This protein binds this small molecule.
Small molecule (SMILES): O[C@@H]1[C@@H](O)[C@H](O[C@@H]2CO[C@@H](O[C@@H]3CO[C@@H](O)[C@H](O)[C@H]3O)[C@H](O)[C@H]2O)OC[C@H]1O

Binding-site contacts:
Ligand atom O3 contacts residue ASN103 of chain 1.A at 2.7 Å (h-bond).
Ligand atom O1 contacts residue ASP179 of chain 1.A at 2.6 Å (salt-bridge).
Ligand atom C3 contacts residue TRP40 of chain 1.A at 4.1 Å (hydrophobic).
Ligand atom C1 contacts residue ASP179 of chain 1.A at 3.5 Å.
Ligand atom C3 contacts residue TRP38 of chain 1.A at 3.8 Å (hydrophobic).
Ligand atom O2 contacts residue VAL104 of chain 1.A at 3.0 Å (h-bond).
Ligand atom O3 contacts residue ASN49 of chain 1.A at 3.9 Å.
Ligand atom O4 contacts residue TRP40 of chain 1.A at 3.3 Å.
Ligand atom C3 contacts residue ARG39 of chain 1.A at 3.7 Å.
Ligand atom C2 contacts residue ASP179 of chain 1.A at 3.3 Å.
Ligand atom O2 contacts residue TYR51 of chain 1.A at 4.2 Å.
Ligand atom C4 contacts residue TRP38 of chain 1.A at 3.9 Å (hydrophobic).
Ligand atom O5 contacts residue TRP38 of chain 1.A at 3.5 Å (h-bond).
Ligand atom C5 contacts residue TRP38 of chain 1.A at 3.6 Å (hydrophobic).
Ligand atom C3 contacts residue ASN103 of chain 1.A at 3.6 Å.
Ligand atom C5 contacts residue TYR82 of chain 1.A at 3.8 Å (hydrophobic).
Ligand atom O2 contacts residue ASN37 of chain 1.A at 3.1 Å (h-bond).
Ligand atom O3 contacts residue TYR51 of chain 1.A at 4.1 Å.
Ligand atom C2 contacts residue ASN37 of chain 1.A at 3.9 Å.
Ligand atom O2 contacts residue ARG39 of chain 1.A at 4.2 Å.
Ligand atom C2 contacts residue ASN103 of chain 1.A at 3.5 Å.
Ligand atom O2 contacts residue LYS181 of chain 1.A at 3.7 Å.
Ligand atom O2 contacts residue TRP38 of chain 1.A at 3.8 Å.
Ligand atom C5 contacts residue ASN37 of chain 1.A at 3.4 Å.
Ligand atom O3 contacts residue VAL104 of chain 1.A at 3.9 Å.
Ligand atom O3 contacts residue ASN37 of chain 1.A at 3.3 Å (h-bond).
Ligand atom C2 contacts residue TRP38 of chain 1.A at 3.5 Å (hydrophobic).
Ligand atom O2 contacts residue ASP179 of chain 1.A at 3.1 Å (salt-bridge).
Ligand atom C1 contacts residue TRP38 of chain 1.A at 3.4 Å (hydrophobic).
Ligand atom C2 contacts residue VAL104 of chain 1.A at 3.8 Å (hydrophobic).
Ligand atom O3 contacts residue LYS102 of chain 1.A at 3.8 Å.
Ligand atom O2 contacts residue ASN103 of chain 1.A at 3.8 Å.
Ligand atom O2 contacts residue ARG107 of chain 1.A at 4.0 Å.
Ligand atom O5 contacts residue ASN37 of chain 1.A at 3.4 Å (h-bond).
Ligand atom O3 contacts residue THR201 of chain 1.A at 4.2 Å.
Ligand atom C3 contacts residue ASN37 of chain 1.A at 4.1 Å.
Ligand atom O1 contacts residue TYR247 of chain 1.A at 3.9 Å.
Ligand atom O4 contacts residue TRP38 of chain 1.A at 3.4 Å.
Ligand atom C4 contacts residue THR201 of chain 1.A at 4.0 Å.
Ligand atom O4 contacts residue VAL104 of chain 1.A at 4.2 Å.

Sequence of chain 1.A:
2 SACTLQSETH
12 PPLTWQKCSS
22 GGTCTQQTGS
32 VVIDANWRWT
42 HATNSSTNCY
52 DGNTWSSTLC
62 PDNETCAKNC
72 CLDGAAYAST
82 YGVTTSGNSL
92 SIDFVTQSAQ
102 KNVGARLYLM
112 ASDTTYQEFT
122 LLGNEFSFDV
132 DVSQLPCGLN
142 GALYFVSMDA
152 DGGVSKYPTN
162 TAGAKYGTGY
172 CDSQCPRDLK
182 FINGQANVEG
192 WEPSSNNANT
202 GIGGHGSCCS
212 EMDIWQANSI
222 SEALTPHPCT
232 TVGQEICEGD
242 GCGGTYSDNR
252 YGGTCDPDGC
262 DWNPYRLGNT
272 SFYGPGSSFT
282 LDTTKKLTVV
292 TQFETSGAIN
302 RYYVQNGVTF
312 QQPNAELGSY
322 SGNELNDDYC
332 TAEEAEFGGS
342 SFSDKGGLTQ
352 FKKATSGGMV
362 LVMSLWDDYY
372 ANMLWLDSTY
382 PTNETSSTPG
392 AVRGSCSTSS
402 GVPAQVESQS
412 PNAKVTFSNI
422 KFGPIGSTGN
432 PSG